Binding-site contacts:
Ligand atom C28 contacts residue TRP334 of chain 1.A at 3.8 Å (hydrophobic).
Ligand atom C34 contacts residue TRP334 of chain 1.A at 3.3 Å (hydrophobic).
Ligand atom C40 contacts residue TRP334 of chain 1.A at 3.6 Å (hydrophobic).
Ligand atom C31 contacts residue TRP334 of chain 1.A at 4.3 Å (hydrophobic).
Ligand atom C43 contacts residue MET339 of chain 1.A at 4.0 Å (hydrophobic).
Ligand atom C25 contacts residue TRP334 of chain 1.A at 4.4 Å (hydrophobic).
Ligand atom C43 contacts residue TRP334 of chain 1.A at 4.4 Å (hydrophobic).
Ligand atom C43 contacts residue PHE414 of chain 1.A at 4.1 Å (hydrophobic).
Ligand atom C37 contacts residue MET339 of chain 1.A at 4.3 Å (hydrophobic).
Ligand atom C37 contacts residue TRP334 of chain 1.A at 3.5 Å (hydrophobic).

Sequence of chain 1.A:
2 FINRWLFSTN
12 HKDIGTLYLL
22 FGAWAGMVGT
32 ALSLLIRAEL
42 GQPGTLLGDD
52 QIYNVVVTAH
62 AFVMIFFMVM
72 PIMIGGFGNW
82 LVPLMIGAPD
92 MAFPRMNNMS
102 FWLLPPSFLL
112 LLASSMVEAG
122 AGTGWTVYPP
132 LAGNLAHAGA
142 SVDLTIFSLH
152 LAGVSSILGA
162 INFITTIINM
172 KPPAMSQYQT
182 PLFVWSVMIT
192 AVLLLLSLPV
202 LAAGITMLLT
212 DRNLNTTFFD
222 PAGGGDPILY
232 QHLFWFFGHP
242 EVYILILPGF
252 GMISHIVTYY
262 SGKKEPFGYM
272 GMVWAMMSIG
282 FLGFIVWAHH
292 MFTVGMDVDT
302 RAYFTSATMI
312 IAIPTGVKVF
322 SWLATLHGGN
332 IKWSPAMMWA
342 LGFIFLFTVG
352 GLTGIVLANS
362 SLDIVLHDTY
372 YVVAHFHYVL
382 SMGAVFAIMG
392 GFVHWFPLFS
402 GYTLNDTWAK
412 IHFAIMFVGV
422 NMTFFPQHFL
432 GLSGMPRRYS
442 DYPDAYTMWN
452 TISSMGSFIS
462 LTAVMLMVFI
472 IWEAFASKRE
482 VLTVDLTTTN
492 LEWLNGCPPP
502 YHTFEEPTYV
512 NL

This protein binds this small molecule.
Small molecule (SMILES): CCCCCCCCCCO[C@@H]1O[C@H](CO)[C@@H](O[C@H]2O[C@H](CO)[C@@H](O)[C@H](O)[C@H]2O)[C@H](O)[C@H]1O